Binding-site contacts:
Ligand atom O contacts residue HIS230 of chain 2.A at 3.4 Å (h-bond).
Ligand atom N contacts residue TYR137 of chain 2.A at 4.0 Å.
Ligand atom CA contacts residue ARG169 of chain 2.A at 3.1 Å.
Ligand atom C contacts residue ASP285 of chain 2.A at 3.5 Å.
Ligand atom O contacts residue ASP285 of chain 2.A at 2.8 Å (salt-bridge).
Ligand atom C contacts residue ARG169 of chain 2.A at 4.4 Å.
Ligand atom ND2 contacts residue GLU77 of chain 2.A at 4.1 Å.
Ligand atom O contacts residue ZN1 of chain 2.E at 3.0 Å.
Ligand atom C contacts residue SO41 of chain 2.C at 3.8 Å.
Ligand atom CA contacts residue HIS201 of chain 2.A at 3.9 Å.
Ligand atom ND2 contacts residue ARG169 of chain 2.A at 2.8 Å (salt-bridge).
Ligand atom C contacts residue HIS230 of chain 2.A at 4.4 Å.
Ligand atom C contacts residue TYR137 of chain 2.A at 3.9 Å (hydrophobic).
Ligand atom CA contacts residue TYR137 of chain 2.A at 3.6 Å (hydrophobic).
Ligand atom OD1 contacts residue ARG233 of chain 2.A at 2.8 Å (salt-bridge).
Ligand atom CG contacts residue ARG233 of chain 2.A at 3.9 Å.
Ligand atom O contacts residue TYR137 of chain 2.A at 3.9 Å.
Ligand atom C contacts residue ZN1 of chain 2.D at 4.1 Å.
Ligand atom O contacts residue SO41 of chain 2.C at 3.9 Å.
Ligand atom O contacts residue ZN1 of chain 2.D at 3.1 Å.
Ligand atom C contacts residue SER289 of chain 2.A at 4.3 Å.
Ligand atom N contacts residue HIS201 of chain 2.A at 3.1 Å.
Ligand atom CA contacts residue ZN1 of chain 2.E at 4.5 Å.
Ligand atom OXT contacts residue SO41 of chain 2.C at 3.6 Å.
Ligand atom OD1 contacts residue ARG169 of chain 2.A at 3.9 Å.
Ligand atom CG contacts residue ARG169 of chain 2.A at 3.4 Å.
Ligand atom N contacts residue ARG169 of chain 2.A at 3.3 Å (salt-bridge).
Ligand atom C contacts residue ZN1 of chain 2.E at 4.0 Å.
Ligand atom CB contacts residue SER289 of chain 2.A at 4.1 Å.
Ligand atom N contacts residue HIS230 of chain 2.A at 4.1 Å.
Ligand atom N contacts residue ZN1 of chain 2.E at 4.2 Å.
Ligand atom N contacts residue ARG233 of chain 2.A at 3.5 Å (salt-bridge).
Ligand atom OXT contacts residue ASP285 of chain 2.A at 3.5 Å (salt-bridge).
Ligand atom CB contacts residue ARG169 of chain 2.A at 3.6 Å.
Ligand atom OXT contacts residue SER289 of chain 2.A at 3.2 Å (h-bond).
Ligand atom O contacts residue HIS201 of chain 2.A at 4.2 Å.

Sequence of chain 2.A:
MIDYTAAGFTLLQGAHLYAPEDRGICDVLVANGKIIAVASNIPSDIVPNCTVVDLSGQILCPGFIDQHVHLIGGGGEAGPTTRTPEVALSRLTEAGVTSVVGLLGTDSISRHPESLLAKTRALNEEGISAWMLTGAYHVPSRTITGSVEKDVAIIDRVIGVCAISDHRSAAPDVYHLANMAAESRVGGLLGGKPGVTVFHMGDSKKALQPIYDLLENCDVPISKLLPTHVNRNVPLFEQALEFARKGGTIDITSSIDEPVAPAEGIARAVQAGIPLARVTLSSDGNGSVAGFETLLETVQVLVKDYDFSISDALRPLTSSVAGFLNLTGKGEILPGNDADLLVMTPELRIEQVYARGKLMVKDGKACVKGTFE

The small molecule below binds the protein below.
Small molecule (SMILES): NC(=O)C[C@H](N)C(=O)O